Binding-site contacts:
Ligand atom N1 contacts residue HIS340 of chain 1.D at 3.7 Å.
Ligand atom N1 contacts residue HIS319 of chain 1.D at 3.9 Å.
Ligand atom C2 contacts residue HEM1 of chain 1.O at 4.2 Å.
Ligand atom C4 contacts residue HIS340 of chain 1.D at 4.0 Å.
Ligand atom C3 contacts residue LEU338 of chain 1.D at 4.3 Å (hydrophobic).
Ligand atom C1 contacts residue HEM1 of chain 1.O at 2.8 Å.
Ligand atom C1 contacts residue HIS340 of chain 1.D at 4.0 Å.
Ligand atom C4 contacts residue LEU165 of chain 1.D at 3.7 Å (hydrophobic).
Ligand atom O1 contacts residue SER239 of chain 1.D at 2.7 Å (h-bond).
Ligand atom N1 contacts residue SER239 of chain 1.D at 3.5 Å (h-bond).
Ligand atom C2 contacts residue TYR339 of chain 1.D at 3.5 Å (hydrophobic).
Ligand atom C3 contacts residue MET49 of chain 1.D at 4.4 Å (hydrophobic).
Ligand atom C1 contacts residue SER239 of chain 1.D at 3.9 Å.
Ligand atom N1 contacts residue HEM1 of chain 1.O at 2.0 Å.
Ligand atom O1 contacts residue ILE237 of chain 1.D at 4.5 Å.
Ligand atom O1 contacts residue HIS340 of chain 1.D at 2.8 Å (h-bond).
Ligand atom C2 contacts residue SER239 of chain 1.D at 3.8 Å.
Ligand atom C4 contacts residue MET49 of chain 1.D at 3.6 Å (hydrophobic).
Ligand atom O1 contacts residue HEM1 of chain 1.O at 2.9 Å (h-bond).
Ligand atom C2 contacts residue HIS340 of chain 1.D at 3.9 Å.
Ligand atom C3 contacts residue TYR339 of chain 1.D at 4.1 Å (hydrophobic).
Ligand atom C4 contacts residue TYR339 of chain 1.D at 4.0 Å (hydrophobic).

The small molecule below binds the protein below.
Small molecule (SMILES): CCC/C=N\O

Sequence of chain 1.D:
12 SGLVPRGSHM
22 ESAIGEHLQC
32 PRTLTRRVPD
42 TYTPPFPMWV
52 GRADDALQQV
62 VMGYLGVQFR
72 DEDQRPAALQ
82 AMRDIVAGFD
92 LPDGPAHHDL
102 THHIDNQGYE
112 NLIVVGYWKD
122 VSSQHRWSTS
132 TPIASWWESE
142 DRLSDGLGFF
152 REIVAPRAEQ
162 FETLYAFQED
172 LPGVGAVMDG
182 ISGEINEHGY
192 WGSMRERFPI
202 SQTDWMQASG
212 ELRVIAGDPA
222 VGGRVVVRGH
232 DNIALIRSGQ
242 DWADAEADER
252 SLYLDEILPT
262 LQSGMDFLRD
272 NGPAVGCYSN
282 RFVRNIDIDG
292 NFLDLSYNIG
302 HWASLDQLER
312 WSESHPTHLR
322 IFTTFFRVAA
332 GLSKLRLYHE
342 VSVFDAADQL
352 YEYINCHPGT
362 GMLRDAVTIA